Sequence of chain 1.B:
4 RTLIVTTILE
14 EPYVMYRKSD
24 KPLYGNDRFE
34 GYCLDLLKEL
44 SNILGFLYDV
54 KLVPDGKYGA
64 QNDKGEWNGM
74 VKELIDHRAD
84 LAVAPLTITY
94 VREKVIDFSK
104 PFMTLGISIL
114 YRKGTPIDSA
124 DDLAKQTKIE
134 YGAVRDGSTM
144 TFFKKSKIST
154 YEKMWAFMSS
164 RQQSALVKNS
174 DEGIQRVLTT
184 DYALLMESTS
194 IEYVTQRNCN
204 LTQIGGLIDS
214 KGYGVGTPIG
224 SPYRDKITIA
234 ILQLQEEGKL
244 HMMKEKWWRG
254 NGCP

The small molecule below binds the protein below.
Small molecule (SMILES): C=C(C)[C@H]1CN[C@H](C(=O)O)[C@H]1CC(=O)O

Binding-site contacts:
Ligand atom OD2 contacts residue SER141 of chain 1.B at 3.0 Å (h-bond).
Ligand atom CA contacts residue GLU190 of chain 1.B at 3.4 Å.
Ligand atom OD1 contacts residue THR142 of chain 1.B at 2.7 Å (h-bond).
Ligand atom OD1 contacts residue GLU190 of chain 1.B at 3.9 Å.
Ligand atom N contacts residue PRO88 of chain 1.B at 2.9 Å (h-bond).
Ligand atom C contacts residue THR90 of chain 1.B at 3.3 Å.
Ligand atom OXT contacts residue SER141 of chain 1.B at 2.8 Å (h-bond).
Ligand atom CD2 contacts residue GOL1 of chain 1.N at 3.5 Å.
Ligand atom CB contacts residue GLU190 of chain 1.B at 4.1 Å.
Ligand atom N contacts residue TYR216 of chain 1.B at 4.0 Å.
Ligand atom CA contacts residue THR90 of chain 1.B at 3.2 Å.
Ligand atom CB1 contacts residue GLU190 of chain 1.B at 3.7 Å.
Ligand atom CD contacts residue GLU190 of chain 1.B at 3.5 Å.
Ligand atom O contacts residue PRO88 of chain 1.B at 3.5 Å (h-bond).
Ligand atom CD contacts residue TYR61 of chain 1.B at 3.8 Å (hydrophobic).
Ligand atom O contacts residue SER141 of chain 1.B at 3.9 Å.
Ligand atom OD2 contacts residue THR142 of chain 1.B at 3.0 Å (h-bond).
Ligand atom CD contacts residue PRO88 of chain 1.B at 3.2 Å (hydrophobic).
Ligand atom CD2 contacts residue VAL137 of chain 1.B at 4.0 Å (hydrophobic).
Ligand atom C contacts residue ARG95 of chain 1.B at 3.5 Å.
Ligand atom CG1 contacts residue GLU190 of chain 1.B at 4.1 Å.
Ligand atom OD2 contacts residue GLY140 of chain 1.B at 3.3 Å.
Ligand atom O contacts residue THR90 of chain 1.B at 3.1 Å (h-bond).
Ligand atom O contacts residue TYR61 of chain 1.B at 3.7 Å.
Ligand atom CG contacts residue TYR61 of chain 1.B at 3.6 Å (hydrophobic).
Ligand atom CG1 contacts residue THR142 of chain 1.B at 3.4 Å.
Ligand atom N contacts residue GLU190 of chain 1.B at 2.8 Å (salt-bridge).
Ligand atom OXT contacts residue ARG95 of chain 1.B at 3.0 Å (salt-bridge).
Ligand atom CD1 contacts residue GLU13 of chain 1.B at 3.8 Å.
Ligand atom C contacts residue SER141 of chain 1.B at 3.5 Å.
Ligand atom O contacts residue LEU89 of chain 1.B at 3.9 Å.
Ligand atom N contacts residue THR90 of chain 1.B at 3.1 Å (h-bond).
Ligand atom O contacts residue ARG95 of chain 1.B at 2.9 Å (salt-bridge).
Ligand atom CG1 contacts residue SER141 of chain 1.B at 4.2 Å.
Ligand atom CD2 contacts residue TYR61 of chain 1.B at 3.5 Å (hydrophobic).
Ligand atom OXT contacts residue THR90 of chain 1.B at 4.1 Å.
Ligand atom CG2 contacts residue TYR61 of chain 1.B at 3.6 Å (hydrophobic).
Ligand atom CD1 contacts residue TYR61 of chain 1.B at 3.5 Å (hydrophobic).
Ligand atom CD1 contacts residue SER173 of chain 1.B at 4.2 Å.
Ligand atom OXT contacts residue GLY140 of chain 1.B at 3.9 Å.